This protein binds this small molecule.
Small molecule (SMILES): O=C(Cc1ccccc1C(F)(F)F)N1CCN(c2ncnc3sc4c(c23)CCC4)CC1

Sequence of chain 1.A:
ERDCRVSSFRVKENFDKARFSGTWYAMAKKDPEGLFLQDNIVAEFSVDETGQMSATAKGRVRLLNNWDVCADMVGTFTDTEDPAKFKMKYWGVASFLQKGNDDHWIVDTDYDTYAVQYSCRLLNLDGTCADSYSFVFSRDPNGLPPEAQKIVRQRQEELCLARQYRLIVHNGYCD

Binding-site contacts:
Ligand atom C9 contacts residue MET105 of chain 1.A at 3.7 Å (hydrophobic).
Ligand atom C14 contacts residue TYR122 of chain 1.A at 3.7 Å (hydrophobic).
Ligand atom C15 contacts residue ARG153 of chain 1.A at 3.8 Å.
Ligand atom C12 contacts residue GLY107 of chain 1.A at 3.8 Å.
Ligand atom C7 contacts residue TYR165 of chain 1.A at 3.5 Å (hydrophobic).
Ligand atom C8 contacts residue TYR122 of chain 1.A at 3.7 Å (hydrophobic).
Ligand atom F3 contacts residue MET105 of chain 1.A at 3.6 Å.
Ligand atom C11 contacts residue ALA89 of chain 1.A at 3.6 Å (hydrophobic).
Ligand atom F2 contacts residue LEU67 of chain 1.A at 3.8 Å.
Ligand atom C22 contacts residue PHE68 of chain 1.A at 3.8 Å (hydrophobic).
Ligand atom C20 contacts residue LEU67 of chain 1.A at 3.6 Å (hydrophobic).
Ligand atom C12 contacts residue ALA87 of chain 1.A at 3.2 Å (hydrophobic).
Ligand atom C10 contacts residue MET120 of chain 1.A at 3.5 Å (hydrophobic).
Ligand atom N3 contacts residue MET120 of chain 1.A at 3.6 Å.
Ligand atom F2 contacts residue LEU69 of chain 1.A at 3.3 Å.
Ligand atom C3 contacts residue MET120 of chain 1.A at 3.7 Å (hydrophobic).
Ligand atom O1 contacts residue TYR122 of chain 1.A at 3.5 Å (h-bond).
Ligand atom F3 contacts residue VAL93 of chain 1.A at 3.9 Å.
Ligand atom N1 contacts residue PHE167 of chain 1.A at 3.6 Å.
Ligand atom F2 contacts residue PHE68 of chain 1.A at 3.1 Å.
Ligand atom C8 contacts residue ARG153 of chain 1.A at 3.8 Å.
Ligand atom C2 contacts residue PHE167 of chain 1.A at 3.8 Å (hydrophobic).
Ligand atom C6 contacts residue MET105 of chain 1.A at 3.6 Å (hydrophobic).
Ligand atom C13 contacts residue VAL106 of chain 1.A at 3.6 Å (hydrophobic).
Ligand atom O1 contacts residue ARG153 of chain 1.A at 2.8 Å (salt-bridge).
Ligand atom F3 contacts residue LEU69 of chain 1.A at 3.4 Å.
Ligand atom C22 contacts residue LEU69 of chain 1.A at 3.7 Å (hydrophobic).
Ligand atom C10 contacts residue ALA89 of chain 1.A at 3.8 Å (hydrophobic).
Ligand atom C15 contacts residue ASP134 of chain 1.A at 3.7 Å.
Ligand atom C14 contacts residue MET120 of chain 1.A at 3.9 Å (hydrophobic).
Ligand atom C17 contacts residue TYR122 of chain 1.A at 3.6 Å (hydrophobic).
Ligand atom F2 contacts residue VAL93 of chain 1.A at 3.7 Å.
Ligand atom C15 contacts residue TYR165 of chain 1.A at 3.7 Å (hydrophobic).
Ligand atom F1 contacts residue PHE68 of chain 1.A at 3.4 Å.
Ligand atom C1 contacts residue MET120 of chain 1.A at 3.8 Å (hydrophobic).
Ligand atom C9 contacts residue TYR122 of chain 1.A at 3.8 Å (hydrophobic).
Ligand atom C13 contacts residue GLY107 of chain 1.A at 3.6 Å.
Ligand atom C13 contacts residue TYR122 of chain 1.A at 3.7 Å (hydrophobic).
Ligand atom F1 contacts residue LEU69 of chain 1.A at 3.0 Å.
Ligand atom C18 contacts residue PHE128 of chain 1.A at 3.9 Å (hydrophobic).